A protein and the small-molecule ligand that binds it are described below.
Small molecule (SMILES): CC(C)C[C@H](NC(=O)[C@@H](NC(=O)[C@H](CCCCN)NC(=O)[C@H](CS)NC(=O)[C@H](CS)NC(=O)[C@@H](N)CC(N)=O)C(C)C)C(=O)O

Sequence of chain 1.I:
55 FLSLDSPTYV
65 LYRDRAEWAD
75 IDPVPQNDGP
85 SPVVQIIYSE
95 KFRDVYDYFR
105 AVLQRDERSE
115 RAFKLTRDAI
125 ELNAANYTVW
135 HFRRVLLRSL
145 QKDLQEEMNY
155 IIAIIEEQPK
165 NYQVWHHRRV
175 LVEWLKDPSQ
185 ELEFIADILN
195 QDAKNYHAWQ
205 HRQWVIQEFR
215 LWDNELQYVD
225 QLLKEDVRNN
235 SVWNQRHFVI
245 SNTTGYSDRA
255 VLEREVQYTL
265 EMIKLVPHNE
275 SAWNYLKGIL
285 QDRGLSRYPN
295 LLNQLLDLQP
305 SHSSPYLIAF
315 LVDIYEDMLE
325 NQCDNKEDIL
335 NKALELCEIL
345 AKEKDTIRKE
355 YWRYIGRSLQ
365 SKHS

Binding-site contacts:
Ligand atom CG2 contacts residue LEU320 of chain 1.J at 4.0 Å (hydrophobic).
Ligand atom CD1 contacts residue MET124 of chain 1.J at 3.7 Å (hydrophobic).
Ligand atom CD1 contacts residue ALA123 of chain 1.J at 3.9 Å (hydrophobic).
Ligand atom CG contacts residue SER315 of chain 1.J at 3.9 Å.
Ligand atom O contacts residue LEU320 of chain 1.J at 3.6 Å.
Ligand atom O contacts residue TYR166 of chain 1.I at 3.7 Å.
Ligand atom SG contacts residue HIS321 of chain 1.J at 3.5 Å (h-bond).
Ligand atom N contacts residue TYR166 of chain 1.I at 3.9 Å.
Ligand atom SG contacts residue ASP269 of chain 1.J at 3.1 Å (salt-bridge).
Ligand atom CB contacts residue SER315 of chain 1.J at 3.2 Å.
Ligand atom CB contacts residue ZN1 of chain 1.EA at 3.6 Å.
Ligand atom CG1 contacts residue LEU320 of chain 1.J at 4.0 Å (hydrophobic).
Ligand atom OXT contacts residue TYR166 of chain 1.I at 3.6 Å.
Ligand atom N contacts residue HIS321 of chain 1.J at 3.8 Å.
Ligand atom O contacts residue LYS311 of chain 1.J at 3.9 Å.
Ligand atom C contacts residue ARG173 of chain 1.J at 3.7 Å.
Ligand atom O contacts residue MGM1 of chain 1.FA at 3.5 Å.
Ligand atom C contacts residue TYR166 of chain 1.I at 3.8 Å (hydrophobic).
Ligand atom CB contacts residue ASP318 of chain 1.J at 3.8 Å.
Ligand atom CA contacts residue ARG173 of chain 1.J at 3.8 Å.
Ligand atom OD1 contacts residue TRP312 of chain 1.J at 3.7 Å.
Ligand atom O contacts residue SER315 of chain 1.J at 4.1 Å.
Ligand atom CG contacts residue TRP312 of chain 1.J at 3.8 Å (hydrophobic).
Ligand atom CB contacts residue MGM1 of chain 1.FA at 4.0 Å.
Ligand atom CD2 contacts residue ARG173 of chain 1.J at 3.8 Å.
Ligand atom CB contacts residue HIS321 of chain 1.J at 3.9 Å.
Ligand atom CD2 contacts residue ALA123 of chain 1.J at 3.9 Å (hydrophobic).
Ligand atom O contacts residue GLN167 of chain 1.I at 3.0 Å (h-bond).
Ligand atom O contacts residue TYR166 of chain 1.I at 3.9 Å.
Ligand atom C contacts residue TYR166 of chain 1.I at 3.5 Å (hydrophobic).
Ligand atom O contacts residue TYR166 of chain 1.I at 3.4 Å.
Ligand atom O contacts residue ARG173 of chain 1.J at 2.8 Å (salt-bridge).
Ligand atom CA contacts residue TYR166 of chain 1.I at 4.0 Å (hydrophobic).
Ligand atom O contacts residue MGM1 of chain 1.FA at 3.9 Å.
Ligand atom ND2 contacts residue TRP312 of chain 1.J at 3.9 Å.
Ligand atom SG contacts residue ZN1 of chain 1.EA at 2.4 Å.
Ligand atom OD1 contacts residue SER315 of chain 1.J at 3.5 Å (h-bond).
Ligand atom CD2 contacts residue PHE174 of chain 1.J at 3.9 Å (hydrophobic).
Ligand atom C contacts residue LYS311 of chain 1.J at 3.8 Å.
Ligand atom O contacts residue LYS311 of chain 1.J at 3.6 Å.

Sequence of chain 1.J:
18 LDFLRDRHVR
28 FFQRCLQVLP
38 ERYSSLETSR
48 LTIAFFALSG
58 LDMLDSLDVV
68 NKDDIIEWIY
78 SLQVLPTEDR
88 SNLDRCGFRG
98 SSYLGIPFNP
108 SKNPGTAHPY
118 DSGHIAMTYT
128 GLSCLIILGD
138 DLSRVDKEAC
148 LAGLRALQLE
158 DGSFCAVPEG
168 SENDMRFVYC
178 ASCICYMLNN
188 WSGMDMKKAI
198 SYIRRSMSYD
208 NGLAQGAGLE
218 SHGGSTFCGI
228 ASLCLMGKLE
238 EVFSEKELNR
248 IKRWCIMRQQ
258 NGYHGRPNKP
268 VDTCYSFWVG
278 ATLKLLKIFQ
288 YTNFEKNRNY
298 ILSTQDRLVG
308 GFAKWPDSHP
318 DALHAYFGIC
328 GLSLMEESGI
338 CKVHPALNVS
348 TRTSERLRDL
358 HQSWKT